This protein binds this small molecule.
Small molecule (SMILES): CC(=O)N[C@@H]1[C@@H](O[C@@H]2O[C@H](CO)[C@H](O)[C@H](O[C@]3(C(=O)O)C[C@H](O)[C@@H](NC(C)=O)[C@H]([C@H](O)[C@H](O)CO)O3)[C@H]2O)[C@H](O)[C@@H](CO[C@]2(C(=O)O)C[C@H](O)[C@@H](NC(C)=O)[C@H]([C@H](O)[C@H](O)CO)O2)O[C@H]1O

Sequence of chain 38.C:
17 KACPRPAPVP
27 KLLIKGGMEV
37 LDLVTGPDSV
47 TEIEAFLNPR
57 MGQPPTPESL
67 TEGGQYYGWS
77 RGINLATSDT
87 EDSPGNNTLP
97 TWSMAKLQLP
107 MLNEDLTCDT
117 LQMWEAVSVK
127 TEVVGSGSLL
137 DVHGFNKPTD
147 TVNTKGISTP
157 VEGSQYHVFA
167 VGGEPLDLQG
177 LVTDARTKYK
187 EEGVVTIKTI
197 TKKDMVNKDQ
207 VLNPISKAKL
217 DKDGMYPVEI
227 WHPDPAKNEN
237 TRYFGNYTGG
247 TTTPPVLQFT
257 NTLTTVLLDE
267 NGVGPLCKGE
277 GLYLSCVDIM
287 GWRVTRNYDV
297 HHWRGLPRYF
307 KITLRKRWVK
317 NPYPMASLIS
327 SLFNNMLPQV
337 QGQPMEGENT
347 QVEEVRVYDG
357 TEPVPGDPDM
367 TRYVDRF

Binding-site contacts:
Ligand atom C4 contacts residue GLY78 of chain 38.C at 3.5 Å.
Ligand atom C3 contacts residue ARG77 of chain 38.C at 4.3 Å.
Ligand atom C3 contacts residue GLY78 of chain 38.C at 3.8 Å.
Ligand atom O1B contacts residue SER89 of chain 38.C at 4.4 Å.
Ligand atom O4 contacts residue ASN80 of chain 38.C at 4.4 Å.
Ligand atom C2 contacts residue GLY78 of chain 38.C at 4.0 Å.
Ligand atom O4 contacts residue HIS298 of chain 38.C at 3.1 Å (h-bond).
Ligand atom C4 contacts residue TYR72 of chain 38.C at 3.5 Å (hydrophobic).
Ligand atom C1 contacts residue ARG77 of chain 38.C at 3.4 Å.
Ligand atom C1 contacts residue TYR72 of chain 38.C at 4.3 Å (hydrophobic).
Ligand atom O8 contacts residue TYR72 of chain 38.C at 4.0 Å.
Ligand atom O4 contacts residue GLY78 of chain 38.C at 3.4 Å.
Ligand atom C10 contacts residue TYR72 of chain 38.C at 4.0 Å (hydrophobic).
Ligand atom C11 contacts residue TYR72 of chain 38.C at 4.2 Å (hydrophobic).
Ligand atom O8 contacts residue ARG77 of chain 38.C at 3.5 Å (salt-bridge).
Ligand atom O1B contacts residue ARG77 of chain 38.C at 3.1 Å (salt-bridge).
Ligand atom C3 contacts residue GLY78 of chain 38.C at 4.1 Å.
Ligand atom O3 contacts residue GLY78 of chain 38.C at 3.5 Å.
Ligand atom C3 contacts residue HIS298 of chain 38.C at 4.0 Å.
Ligand atom O4 contacts residue ILE79 of chain 38.C at 3.9 Å.
Ligand atom C4 contacts residue HIS298 of chain 38.C at 3.9 Å.
Ligand atom C7 contacts residue TYR72 of chain 38.C at 4.3 Å (hydrophobic).
Ligand atom C6 contacts residue TYR72 of chain 38.C at 3.7 Å (hydrophobic).
Ligand atom O1A contacts residue GLY78 of chain 38.C at 3.1 Å (h-bond).
Ligand atom C5 contacts residue TYR72 of chain 38.C at 3.5 Å (hydrophobic).
Ligand atom O4 contacts residue THR291 of chain 38.C at 3.9 Å.
Ligand atom N5 contacts residue TYR72 of chain 38.C at 2.9 Å (h-bond).
Ligand atom O6 contacts residue ASN93 of chain 38.C at 4.3 Å.
Ligand atom O1B contacts residue TYR72 of chain 38.C at 4.2 Å.
Ligand atom O4 contacts residue TYR72 of chain 38.C at 4.0 Å.
Ligand atom O10 contacts residue ASN293 of chain 38.C at 4.5 Å.
Ligand atom C8 contacts residue ARG77 of chain 38.C at 4.4 Å.
Ligand atom C11 contacts residue ASP85 of chain 38.D at 4.0 Å.
Ligand atom O1A contacts residue ARG77 of chain 38.C at 2.9 Å (salt-bridge).
Ligand atom C6 contacts residue ASN93 of chain 38.C at 3.9 Å.
Ligand atom C1 contacts residue GLY78 of chain 38.C at 4.0 Å.
Ligand atom O1A contacts residue TYR72 of chain 38.C at 4.0 Å.

Sequence of chain 38.D:
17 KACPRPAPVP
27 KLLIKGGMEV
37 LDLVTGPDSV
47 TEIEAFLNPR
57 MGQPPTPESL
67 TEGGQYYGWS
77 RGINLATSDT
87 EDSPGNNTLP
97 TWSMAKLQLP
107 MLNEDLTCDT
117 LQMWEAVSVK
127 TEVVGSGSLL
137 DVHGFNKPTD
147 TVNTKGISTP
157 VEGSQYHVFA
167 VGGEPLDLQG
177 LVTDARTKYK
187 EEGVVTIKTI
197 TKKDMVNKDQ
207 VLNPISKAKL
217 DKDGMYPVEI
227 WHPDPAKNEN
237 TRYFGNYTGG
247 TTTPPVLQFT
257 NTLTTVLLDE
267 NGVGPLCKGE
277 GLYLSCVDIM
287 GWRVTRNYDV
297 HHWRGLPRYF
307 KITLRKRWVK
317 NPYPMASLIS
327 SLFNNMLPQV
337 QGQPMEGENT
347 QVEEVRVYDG